Binding-site contacts:
Ligand atom OD2 contacts residue TYR32 of chain 1.A at 3.4 Å.
Ligand atom N contacts residue TRP227 of chain 1.A at 3.5 Å.
Ligand atom C contacts residue TRP33 of chain 1.A at 3.5 Å (hydrophobic).
Ligand atom CA contacts residue A2G1 of chain 1.F at 3.5 Å.
Ligand atom O contacts residue A2G1 of chain 1.F at 3.6 Å.
Ligand atom CB contacts residue A2G1 of chain 1.F at 2.5 Å.
Ligand atom CG2 contacts residue A2G1 of chain 1.F at 3.6 Å.
Ligand atom CBX contacts residue TRP232 of chain 1.A at 3.4 Å (hydrophobic).
Ligand atom O contacts residue TYR32 of chain 1.A at 2.7 Å (h-bond).
Ligand atom O contacts residue GLN103 of chain 1.A at 2.9 Å (h-bond).
Ligand atom CG2 contacts residue TYR168 of chain 1.A at 3.4 Å (hydrophobic).
Ligand atom CBX contacts residue TRP227 of chain 1.A at 3.5 Å (hydrophobic).
Ligand atom N contacts residue TRP33 of chain 1.A at 3.5 Å.
Ligand atom CB contacts residue PRO192 of chain 1.A at 3.5 Å (hydrophobic).
Ligand atom OD1 contacts residue A2G1 of chain 1.F at 3.3 Å.
Ligand atom N contacts residue A2G1 of chain 1.F at 3.2 Å (h-bond).
Ligand atom NE contacts residue ASN31 of chain 1.A at 3.7 Å.
Ligand atom CA contacts residue A2G1 of chain 1.F at 3.4 Å.
Ligand atom NH1 contacts residue ASN31 of chain 1.A at 3.1 Å (h-bond).
Ligand atom CB contacts residue A2G1 of chain 1.F at 3.6 Å.
Ligand atom O contacts residue TRP227 of chain 1.A at 2.9 Å (h-bond).
Ligand atom CDX contacts residue TYR168 of chain 1.A at 3.2 Å (hydrophobic).
Ligand atom CB contacts residue TRP33 of chain 1.A at 3.6 Å (hydrophobic).
Ligand atom FGX contacts residue TYR168 of chain 1.A at 3.5 Å.
Ligand atom C contacts residue A2G1 of chain 1.F at 3.5 Å.
Ligand atom CA contacts residue TRP33 of chain 1.A at 3.4 Å (hydrophobic).
Ligand atom OG1 contacts residue A2G1 of chain 1.F at 1.3 Å.
Ligand atom CZ contacts residue ASN31 of chain 1.A at 3.6 Å.
Ligand atom CB contacts residue TYR168 of chain 1.A at 3.3 Å (hydrophobic).
Ligand atom CD contacts residue ASN31 of chain 1.A at 3.6 Å.
Ligand atom C contacts residue GLN103 of chain 1.A at 3.7 Å.
Ligand atom C contacts residue TRP227 of chain 1.A at 3.7 Å (hydrophobic).
Ligand atom CB contacts residue SER229 of chain 1.A at 3.4 Å.
Ligand atom OD2 contacts residue TRP33 of chain 1.A at 3.0 Å (h-bond).
Ligand atom O contacts residue TRP33 of chain 1.A at 3.4 Å.
Ligand atom O contacts residue TYR32 of chain 1.A at 3.6 Å.
Ligand atom CDX contacts residue TRP227 of chain 1.A at 3.6 Å (hydrophobic).
Ligand atom FGX contacts residue GLN103 of chain 1.A at 3.5 Å.
Ligand atom CGX contacts residue TYR168 of chain 1.A at 3.4 Å (hydrophobic).
Ligand atom O contacts residue SER229 of chain 1.A at 3.2 Å (h-bond).

This protein binds this small molecule.
Small molecule (SMILES): C[C@H](NC(=O)[C@@H](N)CO)C(=O)N1C[C@@H](F)C[C@H]1C(=O)N[C@@H](CC(=O)O)C(=O)N[C@H](C(=O)N[C@@H](CCCN=C(N)N)C(=O)N1CCC[C@H]1C(=O)N[C@@H](C)C=O)[C@@H](C)O

Sequence of chain 1.A:
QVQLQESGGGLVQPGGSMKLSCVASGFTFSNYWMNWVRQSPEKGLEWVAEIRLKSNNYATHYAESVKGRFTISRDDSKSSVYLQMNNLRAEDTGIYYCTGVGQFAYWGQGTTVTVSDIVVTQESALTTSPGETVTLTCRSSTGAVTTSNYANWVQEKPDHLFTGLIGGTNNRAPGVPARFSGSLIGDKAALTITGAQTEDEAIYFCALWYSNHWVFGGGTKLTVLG